Binding-site contacts:
Ligand atom C1 contacts residue PHE177 of chain 1.A at 4.0 Å (hydrophobic).
Ligand atom C7 contacts residue ASP207 of chain 1.A at 3.5 Å.
Ligand atom C3 contacts residue ARG176 of chain 1.A at 3.9 Å.
Ligand atom O5 contacts residue ARG176 of chain 1.A at 3.5 Å (salt-bridge).
Ligand atom C4 contacts residue PHE177 of chain 1.A at 4.0 Å (hydrophobic).
Ligand atom C3 contacts residue THR178 of chain 1.A at 3.8 Å.
Ligand atom C8 contacts residue TRP257 of chain 1.A at 3.5 Å (hydrophobic).
Ligand atom O7 contacts residue ASP207 of chain 1.A at 3.6 Å.
Ligand atom O6 contacts residue MAN4 of chain 1.C at 3.6 Å (h-bond).
Ligand atom C6 contacts residue ARG176 of chain 1.A at 4.1 Å.
Ligand atom C7 contacts residue ASP302 of chain 1.A at 3.8 Å.
Ligand atom C1 contacts residue ASN303 of chain 1.A at 1.4 Å.
Ligand atom O3 contacts residue ARG176 of chain 1.A at 2.9 Å (salt-bridge).
Ligand atom C2 contacts residue ASN303 of chain 1.A at 2.4 Å.
Ligand atom C3 contacts residue ASN303 of chain 1.A at 3.8 Å.
Ligand atom C5 contacts residue ASN303 of chain 1.A at 3.7 Å.
Ligand atom C7 contacts residue ARG176 of chain 1.A at 3.6 Å.
Ligand atom O4 contacts residue ARG176 of chain 1.A at 4.1 Å.
Ligand atom C1 contacts residue ASP207 of chain 1.A at 3.8 Å.
Ligand atom N2 contacts residue ASP302 of chain 1.A at 2.8 Å (salt-bridge).
Ligand atom C1 contacts residue ASP302 of chain 1.A at 3.2 Å.
Ligand atom C2 contacts residue ASP302 of chain 1.A at 3.5 Å.
Ligand atom C6 contacts residue PHE177 of chain 1.A at 4.1 Å (hydrophobic).
Ligand atom N2 contacts residue THR178 of chain 1.A at 3.7 Å.
Ligand atom C8 contacts residue VAL180 of chain 1.A at 4.1 Å (hydrophobic).
Ligand atom O7 contacts residue ARG176 of chain 1.A at 2.5 Å (salt-bridge).
Ligand atom C8 contacts residue ASP207 of chain 1.A at 3.7 Å.
Ligand atom C2 contacts residue ASP207 of chain 1.A at 3.6 Å.
Ligand atom O5 contacts residue ASN303 of chain 1.A at 2.4 Å (h-bond).
Ligand atom C5 contacts residue PHE177 of chain 1.A at 3.7 Å (hydrophobic).
Ligand atom N2 contacts residue ASP207 of chain 1.A at 3.5 Å (salt-bridge).
Ligand atom O7 contacts residue PHE177 of chain 1.A at 3.2 Å (h-bond).
Ligand atom O4 contacts residue PHE177 of chain 1.A at 3.4 Å.
Ligand atom O6 contacts residue ARG176 of chain 1.A at 3.6 Å (salt-bridge).
Ligand atom O4 contacts residue THR178 of chain 1.A at 4.2 Å.
Ligand atom C7 contacts residue ASN303 of chain 1.A at 3.9 Å.
Ligand atom N2 contacts residue ASN303 of chain 1.A at 2.8 Å (h-bond).
Ligand atom C8 contacts residue ASP302 of chain 1.A at 3.7 Å.
Ligand atom C6 contacts residue PHE177 of chain 1.A at 4.1 Å (hydrophobic).
Ligand atom O3 contacts residue THR178 of chain 1.A at 4.1 Å.

This small molecule binds to this protein.
Small molecule (SMILES): CC(=O)N[C@H]1[C@H](O[C@H]2[C@H](O)[C@@H](NC(C)=O)CO[C@@H]2CO)O[C@H](CO)[C@@H](O[C@@H]2O[C@H](CO[C@H]3O[C@H](CO)[C@@H](O)[C@H](O)[C@@H]3O)[C@@H](O)[C@H](O[C@H]3O[C@H](CO)[C@@H](O)[C@H](O)[C@@H]3O)[C@@H]2O)[C@@H]1O

Sequence of chain 1.A:
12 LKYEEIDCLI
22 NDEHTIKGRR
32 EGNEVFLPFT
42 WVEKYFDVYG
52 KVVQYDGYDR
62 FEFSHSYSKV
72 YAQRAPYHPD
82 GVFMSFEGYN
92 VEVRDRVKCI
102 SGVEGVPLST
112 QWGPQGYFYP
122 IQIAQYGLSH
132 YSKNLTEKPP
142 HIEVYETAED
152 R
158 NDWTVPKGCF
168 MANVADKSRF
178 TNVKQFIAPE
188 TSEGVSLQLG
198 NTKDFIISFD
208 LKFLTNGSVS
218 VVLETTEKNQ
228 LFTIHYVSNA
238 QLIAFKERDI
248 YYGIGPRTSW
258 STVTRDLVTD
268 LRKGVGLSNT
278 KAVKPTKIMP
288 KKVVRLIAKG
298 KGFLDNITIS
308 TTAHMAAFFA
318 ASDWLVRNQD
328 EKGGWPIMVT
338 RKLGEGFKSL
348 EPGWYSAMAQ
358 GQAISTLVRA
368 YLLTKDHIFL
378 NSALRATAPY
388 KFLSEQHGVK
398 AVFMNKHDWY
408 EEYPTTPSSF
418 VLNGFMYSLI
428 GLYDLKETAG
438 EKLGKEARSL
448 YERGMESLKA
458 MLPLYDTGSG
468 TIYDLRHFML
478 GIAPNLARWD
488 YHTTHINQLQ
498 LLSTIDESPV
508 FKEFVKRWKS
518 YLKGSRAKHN